Binding-site contacts:
Ligand atom C4 contacts residue PHE133 of chain 1.C at 3.3 Å (hydrophobic).
Ligand atom N1 contacts residue PHE207 of chain 1.C at 4.1 Å.
Ligand atom C2 contacts residue PHE133 of chain 1.C at 3.7 Å (hydrophobic).
Ligand atom C2 contacts residue PHE207 of chain 1.C at 3.5 Å (hydrophobic).
Ligand atom N1 contacts residue PHE133 of chain 1.C at 3.5 Å.
Ligand atom N2 contacts residue CYS73 of chain 1.C at 2.8 Å (h-bond).
Ligand atom N2 contacts residue VAL199 of chain 1.C at 4.2 Å.
Ligand atom C2 contacts residue PHE41 of chain 1.C at 3.9 Å (hydrophobic).
Ligand atom C1 contacts residue PHE207 of chain 1.C at 3.4 Å (hydrophobic).
Ligand atom O1 contacts residue GLY132 of chain 1.C at 3.5 Å (h-bond).
Ligand atom C6 contacts residue HIS113 of chain 1.C at 4.3 Å.
Ligand atom N3 contacts residue VAL199 of chain 1.C at 4.0 Å.
Ligand atom N2 contacts residue PHE207 of chain 1.C at 3.8 Å.
Ligand atom C3 contacts residue THR112 of chain 1.C at 4.2 Å.
Ligand atom O1 contacts residue PHE207 of chain 1.C at 4.1 Å.
Ligand atom C5 contacts residue PHE207 of chain 1.C at 3.9 Å (hydrophobic).
Ligand atom C6 contacts residue PHE41 of chain 1.C at 4.3 Å (hydrophobic).
Ligand atom C4 contacts residue PHE207 of chain 1.C at 3.9 Å (hydrophobic).
Ligand atom N3 contacts residue TYR72 of chain 1.C at 4.1 Å.
Ligand atom C5 contacts residue PHE133 of chain 1.C at 4.1 Å (hydrophobic).
Ligand atom C6 contacts residue PHE207 of chain 1.C at 3.6 Å (hydrophobic).
Ligand atom N3 contacts residue TYR74 of chain 1.C at 3.6 Å.
Ligand atom O1 contacts residue CYS73 of chain 1.C at 2.8 Å (h-bond).
Ligand atom C1 contacts residue PHE41 of chain 1.C at 4.5 Å (hydrophobic).
Ligand atom C5 contacts residue VAL98 of chain 1.C at 3.6 Å (hydrophobic).
Ligand atom C6 contacts residue GLY132 of chain 1.C at 4.3 Å.
Ligand atom N1 contacts residue VAL98 of chain 1.C at 4.2 Å.
Ligand atom N2 contacts residue THR112 of chain 1.C at 3.0 Å (h-bond).
Ligand atom C3 contacts residue VAL98 of chain 1.C at 4.0 Å (hydrophobic).
Ligand atom O1 contacts residue TYR72 of chain 1.C at 3.7 Å.
Ligand atom C1 contacts residue CYS73 of chain 1.C at 4.4 Å (hydrophobic).
Ligand atom N3 contacts residue CYS73 of chain 1.C at 2.4 Å (h-bond).
Ligand atom C3 contacts residue PHE207 of chain 1.C at 3.3 Å (hydrophobic).
Ligand atom C2 contacts residue GLY132 of chain 1.C at 4.1 Å.
Ligand atom N3 contacts residue THR112 of chain 1.C at 3.1 Å (h-bond).
Ligand atom C6 contacts residue THR112 of chain 1.C at 4.1 Å.
Ligand atom O1 contacts residue PHE41 of chain 1.C at 3.3 Å.
Ligand atom C6 contacts residue CYS73 of chain 1.C at 3.2 Å (hydrophobic).
Ligand atom C1 contacts residue HIS113 of chain 1.C at 4.3 Å.

A protein and the small-molecule ligand that binds it are described below.
Small molecule (SMILES): [H]/N=N/C(=O)c1ccncc1

Sequence of chain 1.C:
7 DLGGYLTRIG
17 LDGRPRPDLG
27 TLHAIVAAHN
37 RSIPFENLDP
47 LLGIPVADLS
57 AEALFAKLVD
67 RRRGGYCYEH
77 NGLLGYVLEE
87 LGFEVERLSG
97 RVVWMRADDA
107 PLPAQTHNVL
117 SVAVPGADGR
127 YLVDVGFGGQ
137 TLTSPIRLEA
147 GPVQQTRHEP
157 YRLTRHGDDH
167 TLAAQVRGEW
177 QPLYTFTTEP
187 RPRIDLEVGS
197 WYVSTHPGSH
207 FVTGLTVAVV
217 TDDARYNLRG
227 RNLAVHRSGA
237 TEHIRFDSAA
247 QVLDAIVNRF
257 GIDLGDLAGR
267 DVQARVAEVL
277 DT